Sequence of chain 1.C:
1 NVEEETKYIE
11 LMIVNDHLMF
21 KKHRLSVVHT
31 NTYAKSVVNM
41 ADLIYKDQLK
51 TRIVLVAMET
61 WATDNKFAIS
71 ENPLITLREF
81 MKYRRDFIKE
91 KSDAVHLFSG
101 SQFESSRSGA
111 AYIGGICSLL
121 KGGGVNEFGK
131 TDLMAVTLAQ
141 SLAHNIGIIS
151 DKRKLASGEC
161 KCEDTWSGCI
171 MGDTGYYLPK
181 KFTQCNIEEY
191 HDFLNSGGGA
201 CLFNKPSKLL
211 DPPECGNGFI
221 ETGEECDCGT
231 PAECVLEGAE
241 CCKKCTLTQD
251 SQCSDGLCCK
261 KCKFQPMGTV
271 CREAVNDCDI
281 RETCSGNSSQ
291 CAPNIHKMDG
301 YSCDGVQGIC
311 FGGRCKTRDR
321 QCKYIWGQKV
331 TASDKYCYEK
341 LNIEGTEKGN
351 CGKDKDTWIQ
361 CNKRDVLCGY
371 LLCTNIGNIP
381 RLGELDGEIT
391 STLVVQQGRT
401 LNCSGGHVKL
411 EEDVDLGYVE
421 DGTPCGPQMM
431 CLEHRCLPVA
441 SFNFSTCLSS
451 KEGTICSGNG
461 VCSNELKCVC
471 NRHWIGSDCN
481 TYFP

Binding-site contacts:
Ligand atom O6 contacts residue ILE376 of chain 1.C at 2.9 Å (h-bond).
Ligand atom C1 contacts residue ASN402 of chain 1.C at 1.4 Å.
Ligand atom O5 contacts residue THR374 of chain 1.C at 4.0 Å.
Ligand atom C5 contacts residue SER404 of chain 1.C at 4.4 Å.
Ligand atom O5 contacts residue ASN402 of chain 1.C at 2.3 Å (h-bond).
Ligand atom C6 contacts residue ILE389 of chain 1.C at 4.0 Å (hydrophobic).
Ligand atom C8 contacts residue LEU393 of chain 1.C at 3.7 Å (hydrophobic).
Ligand atom C6 contacts residue SER391 of chain 1.C at 4.3 Å.
Ligand atom C6 contacts residue SER404 of chain 1.C at 3.6 Å.
Ligand atom C5 contacts residue ASN402 of chain 1.C at 3.6 Å.
Ligand atom N2 contacts residue ASN402 of chain 1.C at 3.0 Å (h-bond).
Ligand atom O6 contacts residue THR374 of chain 1.C at 3.6 Å.
Ligand atom O5 contacts residue SER391 of chain 1.C at 4.0 Å.
Ligand atom C5 contacts residue SER391 of chain 1.C at 3.8 Å.
Ligand atom O7 contacts residue SER391 of chain 1.C at 3.9 Å.
Ligand atom C1 contacts residue SER391 of chain 1.C at 4.0 Å.
Ligand atom C7 contacts residue LEU393 of chain 1.C at 4.0 Å (hydrophobic).
Ligand atom C2 contacts residue ASN402 of chain 1.C at 2.5 Å.
Ligand atom O7 contacts residue ASN402 of chain 1.C at 3.8 Å.
Ligand atom C7 contacts residue ASN402 of chain 1.C at 3.6 Å.
Ligand atom O5 contacts residue SER404 of chain 1.C at 4.2 Å.
Ligand atom O6 contacts residue ASN375 of chain 1.C at 3.9 Å.
Ligand atom C6 contacts residue ILE376 of chain 1.C at 3.8 Å (hydrophobic).
Ligand atom C3 contacts residue ASN402 of chain 1.C at 3.8 Å.
Ligand atom O7 contacts residue LEU393 of chain 1.C at 3.3 Å.
Ligand atom O6 contacts residue SER404 of chain 1.C at 3.1 Å (h-bond).
Ligand atom C4 contacts residue ASN402 of chain 1.C at 4.2 Å.

The protein below binds the small molecule below.
Small molecule (SMILES): CC(=O)N[C@@H]1[C@@H](O)[C@H](O)[C@@H](CO)O[C@H]1O